This protein binds this small molecule.
Small molecule (SMILES): CC(=O)N[C@@H]1[C@@H](O)[C@H](O)[C@@H](CO)O[C@H]1O

Sequence of chain 1.B:
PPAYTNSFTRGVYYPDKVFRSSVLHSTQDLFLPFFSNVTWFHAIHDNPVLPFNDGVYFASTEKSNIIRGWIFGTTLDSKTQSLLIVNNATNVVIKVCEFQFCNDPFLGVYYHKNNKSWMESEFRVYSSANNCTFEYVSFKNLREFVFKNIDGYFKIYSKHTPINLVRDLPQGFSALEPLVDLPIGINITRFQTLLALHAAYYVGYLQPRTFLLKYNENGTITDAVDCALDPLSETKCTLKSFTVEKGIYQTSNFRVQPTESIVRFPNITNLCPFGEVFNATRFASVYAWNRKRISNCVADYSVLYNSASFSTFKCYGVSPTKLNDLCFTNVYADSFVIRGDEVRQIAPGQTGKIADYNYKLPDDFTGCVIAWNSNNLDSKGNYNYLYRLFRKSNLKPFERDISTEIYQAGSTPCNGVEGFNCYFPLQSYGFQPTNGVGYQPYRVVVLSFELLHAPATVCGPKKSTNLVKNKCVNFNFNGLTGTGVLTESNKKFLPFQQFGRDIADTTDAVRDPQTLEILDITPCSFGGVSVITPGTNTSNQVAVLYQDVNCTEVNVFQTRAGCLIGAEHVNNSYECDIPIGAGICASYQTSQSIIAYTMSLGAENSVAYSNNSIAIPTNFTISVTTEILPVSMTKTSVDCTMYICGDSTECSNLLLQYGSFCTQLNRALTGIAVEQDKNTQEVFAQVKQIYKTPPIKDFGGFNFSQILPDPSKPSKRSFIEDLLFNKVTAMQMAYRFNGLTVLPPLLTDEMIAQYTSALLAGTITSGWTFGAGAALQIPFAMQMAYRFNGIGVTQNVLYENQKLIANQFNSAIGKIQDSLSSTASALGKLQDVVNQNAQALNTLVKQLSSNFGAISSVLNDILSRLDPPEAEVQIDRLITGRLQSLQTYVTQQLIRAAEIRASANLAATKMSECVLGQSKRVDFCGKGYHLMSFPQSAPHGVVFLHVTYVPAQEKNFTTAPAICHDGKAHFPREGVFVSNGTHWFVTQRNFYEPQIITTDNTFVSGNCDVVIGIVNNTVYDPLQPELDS

Binding-site contacts:
Ligand atom O6 contacts residue ASN657 of chain 1.B at 4.3 Å.
Ligand atom C3 contacts residue ASN657 of chain 1.B at 3.8 Å.
Ligand atom C8 contacts residue ASN657 of chain 1.B at 4.4 Å.
Ligand atom C8 contacts residue HIS655 of chain 1.B at 3.4 Å.
Ligand atom O5 contacts residue ASN657 of chain 1.B at 2.3 Å (h-bond).
Ligand atom C2 contacts residue ASN657 of chain 1.B at 2.5 Å.
Ligand atom O7 contacts residue ASN657 of chain 1.B at 4.4 Å.
Ligand atom N2 contacts residue ASN657 of chain 1.B at 3.0 Å (h-bond).
Ligand atom C1 contacts residue ASN657 of chain 1.B at 1.4 Å.
Ligand atom C5 contacts residue ASN657 of chain 1.B at 3.6 Å.
Ligand atom C4 contacts residue ASN657 of chain 1.B at 4.2 Å.
Ligand atom C7 contacts residue ASN657 of chain 1.B at 3.9 Å.